Sequence of chain 1.F:
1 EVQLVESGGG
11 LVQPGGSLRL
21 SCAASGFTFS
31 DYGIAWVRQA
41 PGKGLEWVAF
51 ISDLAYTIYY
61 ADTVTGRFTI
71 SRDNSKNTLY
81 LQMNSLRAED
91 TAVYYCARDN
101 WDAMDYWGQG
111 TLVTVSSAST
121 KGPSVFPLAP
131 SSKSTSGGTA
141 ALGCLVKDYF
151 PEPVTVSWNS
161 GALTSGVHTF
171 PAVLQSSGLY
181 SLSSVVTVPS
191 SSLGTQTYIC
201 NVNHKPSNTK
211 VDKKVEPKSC

A protein and the small-molecule ligand that binds it are described below.
Small molecule (SMILES): CC(C)[C@@H](C=O)NC(=O)[C@H](CCCN=C(N)N)NC(=O)[C@H](CC(=O)O)NC(=O)[C@@H]1CCCN1C(=O)[C@H](C)NC(=O)[C@H](CCCN=C(N)N)NC(=O)[C@H](CCC(N)=O)NC(=O)[C@H](CO)NC(=O)[C@H](CCC(N)=O)NC(=O)[C@H](C)NC(=O)[C@@H](N)CO

Sequence of chain 1.C:
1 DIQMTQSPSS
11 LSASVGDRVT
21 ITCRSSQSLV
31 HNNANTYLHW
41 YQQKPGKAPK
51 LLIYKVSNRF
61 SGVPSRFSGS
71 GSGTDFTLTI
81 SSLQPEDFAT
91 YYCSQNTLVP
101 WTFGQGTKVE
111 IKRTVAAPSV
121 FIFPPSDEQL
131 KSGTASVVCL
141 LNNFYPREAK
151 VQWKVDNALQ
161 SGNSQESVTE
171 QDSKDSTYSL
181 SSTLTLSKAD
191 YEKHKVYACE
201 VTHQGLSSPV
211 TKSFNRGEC

Binding-site contacts:
Ligand atom N contacts residue GLN27 of chain 1.C at 3.0 Å (h-bond).
Ligand atom CB contacts residue ASN96 of chain 1.C at 3.3 Å.
Ligand atom OD2 contacts residue LEU54 of chain 1.D at 3.2 Å (h-bond).
Ligand atom CD contacts residue ASN32 of chain 1.C at 3.5 Å.
Ligand atom OE1 contacts residue THR57 of chain 1.D at 2.6 Å.
Ligand atom OE1 contacts residue HIS31 of chain 1.C at 3.5 Å (h-bond).
Ligand atom NH1 contacts residue TRP101 of chain 1.D at 3.4 Å (h-bond).
Ligand atom CB contacts residue TYR59 of chain 1.D at 3.3 Å (hydrophobic).
Ligand atom O contacts residue LEU98 of chain 1.C at 3.1 Å.
Ligand atom O contacts residue VAL99 of chain 1.C at 2.8 Å (h-bond).
Ligand atom NH2 contacts residue ASP99 of chain 1.D at 2.7 Å (salt-bridge).
Ligand atom O contacts residue LEU98 of chain 1.C at 3.0 Å.
Ligand atom OG contacts residue ASN96 of chain 1.C at 2.2 Å (h-bond).
Ligand atom NH1 contacts residue ASN96 of chain 1.C at 3.0 Å (h-bond).
Ligand atom OE1 contacts residue ASN32 of chain 1.C at 3.0 Å (h-bond).
Ligand atom N contacts residue TYR59 of chain 1.D at 2.8 Å (h-bond).
Ligand atom CZ contacts residue ASP99 of chain 1.D at 3.2 Å.
Ligand atom CA contacts residue THR97 of chain 1.C at 3.2 Å.
Ligand atom N contacts residue ASP53 of chain 1.D at 2.9 Å (salt-bridge).
Ligand atom NE2 contacts residue ASN32 of chain 1.C at 3.3 Å (h-bond).
Ligand atom OD1 contacts residue THR57 of chain 1.D at 3.5 Å.
Ligand atom OG contacts residue ASP1 of chain 1.C at 3.0 Å.
Ligand atom CB contacts residue GLN27 of chain 1.C at 3.2 Å.
Ligand atom CB contacts residue VAL99 of chain 1.C at 3.3 Å (hydrophobic).
Ligand atom N contacts residue THR97 of chain 1.C at 2.9 Å (h-bond).
Ligand atom N contacts residue ASP53 of chain 1.D at 3.5 Å (salt-bridge).
Ligand atom NH1 contacts residue ASP102 of chain 1.D at 3.2 Å (salt-bridge).
Ligand atom CB contacts residue TYR56 of chain 1.D at 3.4 Å (hydrophobic).
Ligand atom CB contacts residue THR97 of chain 1.C at 3.5 Å.
Ligand atom OD2 contacts residue SER52 of chain 1.D at 2.8 Å (h-bond).
Ligand atom CB contacts residue ASP53 of chain 1.D at 3.2 Å.
Ligand atom CG contacts residue LEU54 of chain 1.D at 3.5 Å (hydrophobic).
Ligand atom CD contacts residue THR57 of chain 1.D at 3.3 Å.
Ligand atom C contacts residue THR97 of chain 1.C at 3.5 Å.
Ligand atom O contacts residue TRP101 of chain 1.D at 3.3 Å (h-bond).
Ligand atom NE2 contacts residue VAL30 of chain 1.C at 3.4 Å (h-bond).
Ligand atom OD2 contacts residue TYR56 of chain 1.D at 3.1 Å.
Ligand atom CA contacts residue GLN27 of chain 1.C at 3.5 Å.
Ligand atom O contacts residue HIS31 of chain 1.C at 2.7 Å (h-bond).
Ligand atom NH1 contacts residue ASP99 of chain 1.D at 3.0 Å (salt-bridge).

Sequence of chain 1.D:
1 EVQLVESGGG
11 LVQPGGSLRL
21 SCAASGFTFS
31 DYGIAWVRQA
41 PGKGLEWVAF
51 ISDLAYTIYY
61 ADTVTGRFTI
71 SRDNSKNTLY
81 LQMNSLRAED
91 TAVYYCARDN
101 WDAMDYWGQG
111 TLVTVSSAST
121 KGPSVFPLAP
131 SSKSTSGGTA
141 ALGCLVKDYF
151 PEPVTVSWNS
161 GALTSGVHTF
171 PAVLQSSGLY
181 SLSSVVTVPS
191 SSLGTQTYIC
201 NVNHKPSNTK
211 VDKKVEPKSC